Sequence of chain 13.A:
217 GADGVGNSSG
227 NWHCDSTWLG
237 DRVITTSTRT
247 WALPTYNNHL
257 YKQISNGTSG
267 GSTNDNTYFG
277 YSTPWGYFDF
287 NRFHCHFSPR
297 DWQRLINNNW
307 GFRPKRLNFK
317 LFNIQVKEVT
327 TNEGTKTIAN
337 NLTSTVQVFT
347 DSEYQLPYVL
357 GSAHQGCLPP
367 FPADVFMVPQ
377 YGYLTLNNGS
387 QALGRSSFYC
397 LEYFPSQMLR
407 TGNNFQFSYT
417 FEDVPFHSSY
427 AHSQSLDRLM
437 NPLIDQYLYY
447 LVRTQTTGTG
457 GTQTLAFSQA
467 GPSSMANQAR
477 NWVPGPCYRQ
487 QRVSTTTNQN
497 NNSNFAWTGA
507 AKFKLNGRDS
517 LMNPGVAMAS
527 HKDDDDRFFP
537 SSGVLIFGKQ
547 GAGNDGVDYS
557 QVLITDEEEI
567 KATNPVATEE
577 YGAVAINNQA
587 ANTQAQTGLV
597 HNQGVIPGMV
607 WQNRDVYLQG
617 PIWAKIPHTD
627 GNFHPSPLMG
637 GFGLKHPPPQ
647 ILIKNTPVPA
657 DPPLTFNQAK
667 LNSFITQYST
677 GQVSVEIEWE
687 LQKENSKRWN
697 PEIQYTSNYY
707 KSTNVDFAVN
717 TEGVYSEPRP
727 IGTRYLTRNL

Sequence of chain 46.A:
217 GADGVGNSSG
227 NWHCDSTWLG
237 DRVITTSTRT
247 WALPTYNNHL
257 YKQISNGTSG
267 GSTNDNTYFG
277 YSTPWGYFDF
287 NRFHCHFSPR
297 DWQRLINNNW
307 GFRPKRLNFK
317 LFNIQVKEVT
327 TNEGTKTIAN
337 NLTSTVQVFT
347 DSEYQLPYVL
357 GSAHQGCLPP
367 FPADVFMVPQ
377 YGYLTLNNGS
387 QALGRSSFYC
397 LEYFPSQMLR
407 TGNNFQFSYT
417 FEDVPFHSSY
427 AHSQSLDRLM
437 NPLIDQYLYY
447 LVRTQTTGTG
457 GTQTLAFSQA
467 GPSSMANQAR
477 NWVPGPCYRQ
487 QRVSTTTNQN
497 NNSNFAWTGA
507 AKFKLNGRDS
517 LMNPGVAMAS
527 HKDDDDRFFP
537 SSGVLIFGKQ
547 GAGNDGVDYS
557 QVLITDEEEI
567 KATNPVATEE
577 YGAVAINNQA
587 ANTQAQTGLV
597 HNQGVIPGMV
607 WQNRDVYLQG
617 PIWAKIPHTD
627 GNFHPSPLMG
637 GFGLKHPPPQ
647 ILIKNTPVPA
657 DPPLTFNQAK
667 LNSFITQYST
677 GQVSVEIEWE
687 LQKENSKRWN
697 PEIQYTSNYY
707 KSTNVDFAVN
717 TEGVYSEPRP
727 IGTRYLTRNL

This protein binds this small molecule.
Small molecule (SMILES): Nc1ncnc2c1ncn2[C@H]1C[C@H](O)[C@@H](COP(=O)(O)O)O1

Binding-site contacts:
Ligand atom N1 contacts residue GLY639 of chain 13.A at 3.1 Å (h-bond).
Ligand atom C5 contacts residue SER632 of chain 13.A at 4.1 Å.
Ligand atom C6 contacts residue PRO421 of chain 13.A at 4.1 Å (hydrophobic).
Ligand atom N6 contacts residue VAL420 of chain 13.A at 4.0 Å.
Ligand atom C6 contacts residue PRO631 of chain 13.A at 3.9 Å (hydrophobic).
Ligand atom C2 contacts residue GLY639 of chain 13.A at 3.1 Å.
Ligand atom N6 contacts residue GLY637 of chain 13.A at 3.7 Å.
Ligand atom C3' contacts residue HIS630 of chain 13.A at 4.4 Å.
Ligand atom O1P contacts residue LYS641 of chain 46.A at 4.0 Å.
Ligand atom C4 contacts residue PRO421 of chain 13.A at 4.3 Å (hydrophobic).
Ligand atom N1 contacts residue VAL420 of chain 13.A at 3.7 Å.
Ligand atom C5 contacts residue PRO631 of chain 13.A at 4.2 Å (hydrophobic).
Ligand atom N6 contacts residue SER632 of chain 13.A at 3.3 Å (h-bond).
Ligand atom C2 contacts residue PRO631 of chain 13.A at 3.3 Å (hydrophobic).
Ligand atom C2 contacts residue VAL420 of chain 13.A at 4.3 Å (hydrophobic).
Ligand atom N7 contacts residue PRO421 of chain 13.A at 4.2 Å.
Ligand atom C5 contacts residue PRO421 of chain 13.A at 4.1 Å (hydrophobic).
Ligand atom N9 contacts residue HIS630 of chain 13.A at 4.2 Å.
Ligand atom N3 contacts residue PRO631 of chain 13.A at 3.6 Å.
Ligand atom C6 contacts residue GLY639 of chain 13.A at 3.8 Å.
Ligand atom N1 contacts residue PRO631 of chain 13.A at 3.5 Å (h-bond).
Ligand atom N6 contacts residue GLY639 of chain 13.A at 3.6 Å (h-bond).
Ligand atom N1 contacts residue PRO421 of chain 13.A at 4.3 Å.
Ligand atom C8 contacts residue PRO421 of chain 13.A at 4.3 Å (hydrophobic).
Ligand atom N3 contacts residue GLY639 of chain 13.A at 4.3 Å.
Ligand atom N7 contacts residue HIS630 of chain 13.A at 4.1 Å.
Ligand atom C4 contacts residue PRO631 of chain 13.A at 4.0 Å (hydrophobic).
Ligand atom C1' contacts residue PRO631 of chain 13.A at 4.3 Å (hydrophobic).
Ligand atom N1 contacts residue PHE638 of chain 13.A at 4.3 Å.
Ligand atom N7 contacts residue SER632 of chain 13.A at 4.1 Å.
Ligand atom C2' contacts residue HIS630 of chain 13.A at 3.2 Å.
Ligand atom C6 contacts residue SER632 of chain 13.A at 3.9 Å.
Ligand atom C6 contacts residue VAL420 of chain 13.A at 4.0 Å (hydrophobic).
Ligand atom N7 contacts residue ASN609 of chain 13.A at 3.8 Å.
Ligand atom O2P contacts residue ASP626 of chain 46.A at 4.2 Å.
Ligand atom N9 contacts residue PRO421 of chain 13.A at 4.4 Å.
Ligand atom C2 contacts residue PRO421 of chain 13.A at 4.5 Å (hydrophobic).
Ligand atom C8 contacts residue HIS630 of chain 13.A at 3.3 Å.
Ligand atom C1' contacts residue HIS630 of chain 13.A at 4.0 Å.
Ligand atom N6 contacts residue PHE638 of chain 13.A at 3.9 Å.